Sequence of chain 1.N:
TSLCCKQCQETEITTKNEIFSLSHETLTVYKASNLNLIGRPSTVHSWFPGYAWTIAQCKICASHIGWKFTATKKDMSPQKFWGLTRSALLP

Binding-site contacts:
Ligand atom C07 contacts residue TRP84 of chain 1.N at 3.5 Å (hydrophobic).
Ligand atom O01 contacts residue HIS62 of chain 1.N at 3.5 Å.
Ligand atom N03 contacts residue SER63 of chain 1.N at 4.0 Å.
Ligand atom C08 contacts residue TRP84 of chain 1.N at 4.3 Å (hydrophobic).
Ligand atom C04 contacts residue PHE86 of chain 1.N at 4.2 Å (hydrophobic).
Ligand atom O01 contacts residue TRP64 of chain 1.N at 3.4 Å (h-bond).
Ligand atom O18 contacts residue VAL61 of chain 1.N at 4.0 Å.
Ligand atom C07 contacts residue TRP70 of chain 1.N at 3.6 Å (hydrophobic).
Ligand atom C02 contacts residue TRP70 of chain 1.N at 4.4 Å (hydrophobic).
Ligand atom O05 contacts residue TRP64 of chain 1.N at 2.9 Å (h-bond).
Ligand atom C04 contacts residue TRP70 of chain 1.N at 3.5 Å (hydrophobic).
Ligand atom O16 contacts residue TRP64 of chain 1.N at 4.4 Å.
Ligand atom O16 contacts residue TRP84 of chain 1.N at 3.6 Å.
Ligand atom O05 contacts residue TRP70 of chain 1.N at 3.5 Å.
Ligand atom N03 contacts residue HIS62 of chain 1.N at 2.9 Å (h-bond).
Ligand atom C06 contacts residue PHE86 of chain 1.N at 4.2 Å (hydrophobic).
Ligand atom O18 contacts residue HIS62 of chain 1.N at 3.8 Å.
Ligand atom N03 contacts residue TRP70 of chain 1.N at 4.0 Å.
Ligand atom N03 contacts residue TRP64 of chain 1.N at 3.2 Å.
Ligand atom O05 contacts residue HIS62 of chain 1.N at 3.9 Å.
Ligand atom C06 contacts residue TRP70 of chain 1.N at 3.6 Å (hydrophobic).
Ligand atom C06 contacts residue TRP84 of chain 1.N at 3.8 Å (hydrophobic).
Ligand atom N03 contacts residue VAL61 of chain 1.N at 4.5 Å.
Ligand atom O05 contacts residue PHE86 of chain 1.N at 3.3 Å.
Ligand atom C02 contacts residue HIS62 of chain 1.N at 3.6 Å.
Ligand atom C04 contacts residue HIS62 of chain 1.N at 3.8 Å.
Ligand atom C3 contacts residue TRP70 of chain 1.N at 4.2 Å (hydrophobic).
Ligand atom O18 contacts residue TRP70 of chain 1.N at 3.6 Å.
Ligand atom C02 contacts residue TRP64 of chain 1.N at 3.5 Å (hydrophobic).
Ligand atom O05 contacts residue SER63 of chain 1.N at 3.4 Å.
Ligand atom C06 contacts residue TRP64 of chain 1.N at 4.1 Å (hydrophobic).
Ligand atom C04 contacts residue TRP64 of chain 1.N at 3.5 Å (hydrophobic).
Ligand atom C08 contacts residue TRP64 of chain 1.N at 3.6 Å (hydrophobic).
Ligand atom C04 contacts residue SER63 of chain 1.N at 4.1 Å.

This protein binds this small molecule.
Small molecule (SMILES): O=C1CC[C@H](N2C(=O)c3ccccc3C2=O)C(=O)N1